Sequence of chain 2.B:
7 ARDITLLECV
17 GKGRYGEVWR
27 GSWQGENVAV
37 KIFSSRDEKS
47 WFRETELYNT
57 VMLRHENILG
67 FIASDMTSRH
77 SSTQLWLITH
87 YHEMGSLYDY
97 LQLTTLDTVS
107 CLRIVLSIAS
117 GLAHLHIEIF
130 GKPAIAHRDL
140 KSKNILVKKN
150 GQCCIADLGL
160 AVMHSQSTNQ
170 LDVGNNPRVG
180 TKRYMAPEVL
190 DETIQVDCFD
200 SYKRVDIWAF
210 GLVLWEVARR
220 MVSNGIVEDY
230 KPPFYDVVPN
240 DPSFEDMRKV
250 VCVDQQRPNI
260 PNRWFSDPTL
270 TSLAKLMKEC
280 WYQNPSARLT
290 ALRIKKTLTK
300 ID

This protein binds this small molecule.
Small molecule (SMILES): O=S1(=O)CCC1

Binding-site contacts:
Ligand atom C05 contacts residue TYR96 of chain 2.B at 3.7 Å (hydrophobic).
Ligand atom S02 contacts residue THR101 of chain 2.B at 3.6 Å.
Ligand atom S02 contacts residue ASP103 of chain 2.B at 4.1 Å.
Ligand atom C06 contacts residue THR101 of chain 2.B at 3.6 Å.
Ligand atom O03 contacts residue LEU102 of chain 2.B at 3.4 Å.
Ligand atom C06 contacts residue TYR96 of chain 2.B at 3.4 Å (hydrophobic).
Ligand atom O01 contacts residue THR100 of chain 2.B at 4.2 Å.
Ligand atom C06 contacts residue THR100 of chain 2.B at 3.9 Å.
Ligand atom C04 contacts residue SER106 of chain 2.B at 3.8 Å.
Ligand atom O03 contacts residue THR101 of chain 2.B at 3.9 Å.
Ligand atom C06 contacts residue SER106 of chain 2.B at 4.5 Å.
Ligand atom S02 contacts residue SER106 of chain 2.B at 3.9 Å.
Ligand atom C06 contacts residue LEU102 of chain 2.B at 4.2 Å (hydrophobic).
Ligand atom O01 contacts residue ASP103 of chain 2.B at 4.2 Å.
Ligand atom O01 contacts residue THR101 of chain 2.B at 3.2 Å (h-bond).
Ligand atom S02 contacts residue LEU102 of chain 2.B at 4.2 Å.
Ligand atom C05 contacts residue SER106 of chain 2.B at 3.7 Å.
Ligand atom O03 contacts residue SER106 of chain 2.B at 3.0 Å (h-bond).
Ligand atom O03 contacts residue ASP103 of chain 2.B at 3.0 Å (salt-bridge).
Ligand atom O01 contacts residue LEU102 of chain 2.B at 4.2 Å.
Ligand atom C04 contacts residue ASP103 of chain 2.B at 4.3 Å.